Sequence of chain 1.A:
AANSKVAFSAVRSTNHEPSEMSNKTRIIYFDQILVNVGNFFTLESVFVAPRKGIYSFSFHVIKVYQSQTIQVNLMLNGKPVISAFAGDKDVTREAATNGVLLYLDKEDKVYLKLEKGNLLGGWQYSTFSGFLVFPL

A protein and the small-molecule ligand that binds it are described below.
Small molecule (SMILES): CC(=O)N[C@@H]1[C@@H](O)[C@H](O)[C@@H](CO)O[C@H]1O

Binding-site contacts:
Ligand atom C7 contacts residue GLU67 of chain 1.A at 4.3 Å.
Ligand atom N2 contacts residue ASN73 of chain 1.A at 2.9 Å (h-bond).
Ligand atom O7 contacts residue GLU67 of chain 1.A at 4.2 Å.
Ligand atom C8 contacts residue GLU67 of chain 1.A at 3.4 Å.
Ligand atom C8 contacts residue ASN73 of chain 1.A at 4.4 Å.
Ligand atom C8 contacts residue PRO68 of chain 1.A at 4.3 Å (hydrophobic).
Ligand atom O5 contacts residue ASN73 of chain 1.A at 2.4 Å (h-bond).
Ligand atom C7 contacts residue ASN73 of chain 1.A at 3.4 Å.
Ligand atom C4 contacts residue ASN73 of chain 1.A at 4.2 Å.
Ligand atom C6 contacts residue ASN168 of chain 1.A at 3.8 Å.
Ligand atom O7 contacts residue ASN73 of chain 1.A at 3.0 Å (h-bond).
Ligand atom O6 contacts residue ASN168 of chain 1.A at 3.2 Å (h-bond).
Ligand atom C8 contacts residue GLU70 of chain 1.A at 4.3 Å.
Ligand atom C3 contacts residue ASN73 of chain 1.A at 3.8 Å.
Ligand atom N2 contacts residue GLU70 of chain 1.A at 4.2 Å.
Ligand atom O7 contacts residue PRO68 of chain 1.A at 4.4 Å.
Ligand atom C5 contacts residue ASN73 of chain 1.A at 3.6 Å.
Ligand atom C2 contacts residue ASN73 of chain 1.A at 2.5 Å.
Ligand atom C1 contacts residue ASN73 of chain 1.A at 1.4 Å.